Sequence of chain 2.E:
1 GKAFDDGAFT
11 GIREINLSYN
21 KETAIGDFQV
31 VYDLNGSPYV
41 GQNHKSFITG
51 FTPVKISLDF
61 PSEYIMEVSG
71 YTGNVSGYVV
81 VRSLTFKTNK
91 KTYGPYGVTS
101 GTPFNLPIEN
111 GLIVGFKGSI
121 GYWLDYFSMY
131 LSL

Binding-site contacts:
Ligand atom O4 contacts residue GLY121 of chain 2.E at 3.6 Å.
Ligand atom C6 contacts residue ASP125 of chain 2.E at 3.0 Å.
Ligand atom C6 contacts residue TYR122 of chain 2.E at 3.9 Å (hydrophobic).
Ligand atom O6 contacts residue VAL80 of chain 2.E at 3.7 Å.
Ligand atom C6 contacts residue TRP123 of chain 2.E at 3.9 Å (hydrophobic).
Ligand atom C4 contacts residue GLY1 of chain 2.E at 3.8 Å.
Ligand atom O6 contacts residue TYR122 of chain 2.E at 3.5 Å (h-bond).
Ligand atom CM contacts residue TYR122 of chain 2.E at 3.4 Å (hydrophobic).
Ligand atom C1 contacts residue GLY121 of chain 2.E at 4.2 Å.
Ligand atom C3 contacts residue TYR78 of chain 2.E at 3.7 Å (hydrophobic).
Ligand atom O5 contacts residue GLY121 of chain 2.E at 3.5 Å.
Ligand atom O7 contacts residue GLY1 of chain 2.E at 3.4 Å (h-bond).
Ligand atom O4 contacts residue ASP125 of chain 2.E at 2.7 Å (salt-bridge).
Ligand atom O6 contacts residue GLY121 of chain 2.E at 3.8 Å.
Ligand atom C7 contacts residue PHE47 of chain 2.E at 3.7 Å (hydrophobic).
Ligand atom C4 contacts residue TYR78 of chain 2.E at 3.9 Å (hydrophobic).
Ligand atom O4 contacts residue GLY1 of chain 2.E at 2.9 Å (h-bond).
Ligand atom C2 contacts residue PHE47 of chain 2.E at 4.2 Å (hydrophobic).
Ligand atom O5 contacts residue TYR122 of chain 2.E at 3.0 Å (h-bond).
Ligand atom C3 contacts residue GLY1 of chain 2.E at 3.8 Å.
Ligand atom CM contacts residue TYR78 of chain 2.E at 3.6 Å (hydrophobic).
Ligand atom O6 contacts residue ASP125 of chain 2.E at 2.6 Å (salt-bridge).
Ligand atom O1 contacts residue TYR122 of chain 2.E at 3.9 Å.
Ligand atom C5 contacts residue TYR78 of chain 2.E at 3.9 Å (hydrophobic).
Ligand atom C1 contacts residue PHE47 of chain 2.E at 4.3 Å (hydrophobic).
Ligand atom C5 contacts residue TYR122 of chain 2.E at 4.0 Å (hydrophobic).
Ligand atom C5 contacts residue ASP125 of chain 2.E at 3.8 Å.
Ligand atom C2 contacts residue GLY121 of chain 2.E at 4.4 Å.
Ligand atom C1 contacts residue TYR122 of chain 2.E at 3.9 Å (hydrophobic).
Ligand atom C5 contacts residue GLY121 of chain 2.E at 4.3 Å.
Ligand atom O7 contacts residue PHE47 of chain 2.E at 3.0 Å.
Ligand atom C6 contacts residue VAL80 of chain 2.E at 4.1 Å (hydrophobic).
Ligand atom C4 contacts residue ASP125 of chain 2.E at 3.4 Å.
Ligand atom C7 contacts residue GLY1 of chain 2.E at 4.2 Å.
Ligand atom O1 contacts residue TYR78 of chain 2.E at 3.6 Å (h-bond).
Ligand atom C6 contacts residue GLY121 of chain 2.E at 4.4 Å.
Ligand atom C6 contacts residue TYR78 of chain 2.E at 4.1 Å (hydrophobic).
Ligand atom O3 contacts residue GLY1 of chain 2.E at 3.1 Å (h-bond).
Ligand atom O6 contacts residue TRP123 of chain 2.E at 3.0 Å (h-bond).
Ligand atom C2 contacts residue GLY1 of chain 2.E at 3.8 Å.

A small-molecule ligand and the protein it binds are described below.
Small molecule (SMILES): CO[C@H]1O[C@H](CO)[C@H](O)[C@H](O)[C@H]1NC(C)=O